Sequence of chain 38.A:
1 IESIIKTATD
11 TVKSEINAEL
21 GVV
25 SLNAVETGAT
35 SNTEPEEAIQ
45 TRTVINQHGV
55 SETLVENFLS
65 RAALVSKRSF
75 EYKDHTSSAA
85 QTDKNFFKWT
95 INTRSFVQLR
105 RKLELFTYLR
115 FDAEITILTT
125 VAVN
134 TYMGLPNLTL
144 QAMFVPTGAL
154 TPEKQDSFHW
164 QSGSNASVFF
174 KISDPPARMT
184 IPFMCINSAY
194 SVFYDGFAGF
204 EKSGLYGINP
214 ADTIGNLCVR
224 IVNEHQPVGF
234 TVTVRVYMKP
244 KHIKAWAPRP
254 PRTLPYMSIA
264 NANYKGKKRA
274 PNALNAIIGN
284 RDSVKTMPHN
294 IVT

A small-molecule ligand and the protein it binds are described below.
Small molecule (SMILES): CC(=O)N[C@@H]1[C@@H](O)[C@H](O[C@@H]2O[C@H](CO[C@]3(C(=O)O)C[C@H](O)[C@@H](NC(C)=O)[C@H]([C@H](O)[C@H](O)CO)O3)[C@H](O)[C@H](O)[C@H]2O)[C@@H](CO)O[C@H]1O

Sequence of chain 38.B:
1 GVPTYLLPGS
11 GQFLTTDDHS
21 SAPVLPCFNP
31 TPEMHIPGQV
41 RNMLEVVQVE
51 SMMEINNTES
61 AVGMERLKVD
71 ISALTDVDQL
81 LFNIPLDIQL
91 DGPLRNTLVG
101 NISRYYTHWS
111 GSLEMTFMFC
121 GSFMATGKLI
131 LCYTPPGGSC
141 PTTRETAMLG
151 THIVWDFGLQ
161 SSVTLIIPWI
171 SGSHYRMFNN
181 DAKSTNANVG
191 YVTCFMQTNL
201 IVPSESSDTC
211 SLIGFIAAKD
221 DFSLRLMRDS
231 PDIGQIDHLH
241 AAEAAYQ

Binding-site contacts:
Ligand atom C4 contacts residue ASN275 of chain 38.A at 3.7 Å.
Ligand atom C10 contacts residue LYS270 of chain 38.A at 3.6 Å.
Ligand atom C4 contacts residue PRO231 of chain 38.B at 3.4 Å (hydrophobic).
Ligand atom O6 contacts residue ASP91 of chain 38.B at 3.2 Å.
Ligand atom C11 contacts residue PRO231 of chain 38.B at 3.5 Å (hydrophobic).
Ligand atom C5 contacts residue ASN275 of chain 38.A at 3.5 Å.
Ligand atom O4 contacts residue ASP91 of chain 38.B at 2.4 Å (salt-bridge).
Ligand atom O6 contacts residue PRO274 of chain 38.A at 3.8 Å.
Ligand atom O4 contacts residue ASN275 of chain 38.A at 2.8 Å (h-bond).
Ligand atom O3 contacts residue PRO274 of chain 38.A at 3.6 Å.
Ligand atom C4 contacts residue ASP232 of chain 38.B at 3.5 Å.
Ligand atom C5 contacts residue PRO231 of chain 38.B at 3.4 Å (hydrophobic).
Ligand atom C11 contacts residue ILE233 of chain 38.B at 3.5 Å (hydrophobic).
Ligand atom C8 contacts residue ASN180 of chain 38.B at 3.0 Å.
Ligand atom C4 contacts residue ASP91 of chain 38.B at 3.4 Å.
Ligand atom O10 contacts residue LYS270 of chain 38.A at 3.0 Å (salt-bridge).
Ligand atom O4 contacts residue ASP232 of chain 38.B at 2.9 Å (salt-bridge).
Ligand atom C4 contacts residue ARG104 of chain 38.B at 3.7 Å.
Ligand atom O1B contacts residue ARG104 of chain 38.B at 2.4 Å (salt-bridge).
Ligand atom O4 contacts residue ARG95 of chain 38.B at 3.3 Å (salt-bridge).
Ligand atom C3 contacts residue PRO274 of chain 38.A at 3.7 Å (hydrophobic).
Ligand atom C10 contacts residue PRO231 of chain 38.B at 3.5 Å (hydrophobic).
Ligand atom C10 contacts residue ASN275 of chain 38.A at 3.2 Å.
Ligand atom N5 contacts residue ASN275 of chain 38.A at 3.5 Å (h-bond).
Ligand atom C4 contacts residue PRO274 of chain 38.A at 3.8 Å (hydrophobic).
Ligand atom C1 contacts residue ARG104 of chain 38.B at 3.4 Å.
Ligand atom O7 contacts residue PRO274 of chain 38.A at 3.5 Å.
Ligand atom O10 contacts residue ASN275 of chain 38.A at 2.7 Å (h-bond).
Ligand atom O1B contacts residue ASP91 of chain 38.B at 3.8 Å.
Ligand atom O7 contacts residue LYS270 of chain 38.A at 3.4 Å (salt-bridge).
Ligand atom C11 contacts residue ASP232 of chain 38.B at 3.4 Å.
Ligand atom C3 contacts residue ARG104 of chain 38.B at 3.8 Å.
Ligand atom N5 contacts residue PRO231 of chain 38.B at 2.6 Å (h-bond).
Ligand atom O7 contacts residue ASN180 of chain 38.B at 3.2 Å (h-bond).
Ligand atom O4 contacts residue PRO231 of chain 38.B at 3.8 Å.
Ligand atom C7 contacts residue ASN180 of chain 38.B at 3.5 Å.
Ligand atom C3 contacts residue ARG95 of chain 38.B at 3.8 Å.
Ligand atom C10 contacts residue ASP232 of chain 38.B at 3.6 Å.
Ligand atom O3 contacts residue GLY282 of chain 38.A at 3.3 Å.
Ligand atom C11 contacts residue GLY234 of chain 38.B at 3.7 Å.